Binding-site contacts:
Ligand atom C2 contacts residue ASP224 of chain 1.A at 3.1 Å.
Ligand atom F2 contacts residue ASP224 of chain 1.A at 3.9 Å.
Ligand atom O5 contacts residue ARG254 of chain 1.A at 3.7 Å.
Ligand atom C3 contacts residue HIS128 of chain 1.A at 3.9 Å.
Ligand atom C5 contacts residue ASP224 of chain 1.A at 4.2 Å.
Ligand atom C6 contacts residue GLU266 of chain 1.A at 3.8 Å.
Ligand atom O4 contacts residue HIS34 of chain 1.A at 2.6 Å (h-bond).
Ligand atom F2 contacts residue HIS129 of chain 1.A at 3.3 Å.
Ligand atom C4 contacts residue HIS128 of chain 1.A at 3.9 Å.
Ligand atom C2 contacts residue TRP67 of chain 1.A at 4.1 Å (hydrophobic).
Ligand atom O4 contacts residue TYR171 of chain 1.A at 3.6 Å (h-bond).
Ligand atom O3 contacts residue HIS129 of chain 1.A at 4.0 Å.
Ligand atom O4 contacts residue HIS128 of chain 1.A at 2.9 Å (h-bond).
Ligand atom C6 contacts residue HIS34 of chain 1.A at 3.8 Å.
Ligand atom C3 contacts residue GLU66 of chain 1.A at 3.5 Å.
Ligand atom O1 contacts residue ARG254 of chain 1.A at 3.2 Å (salt-bridge).
Ligand atom C5 contacts residue PHE290 of chain 1.A at 4.1 Å (hydrophobic).
Ligand atom O4 contacts residue ASP224 of chain 1.A at 3.6 Å.
Ligand atom O5 contacts residue ASP224 of chain 1.A at 3.1 Å (salt-bridge).
Ligand atom O3 contacts residue HIS128 of chain 1.A at 3.0 Å (h-bond).
Ligand atom O3 contacts residue GLU66 of chain 1.A at 2.7 Å (salt-bridge).
Ligand atom C5 contacts residue GLU266 of chain 1.A at 3.5 Å.
Ligand atom O5 contacts residue GLU266 of chain 1.A at 2.8 Å (salt-bridge).
Ligand atom C5 contacts residue HIS34 of chain 1.A at 4.2 Å.
Ligand atom C6 contacts residue PHE32 of chain 1.A at 3.6 Å (hydrophobic).
Ligand atom C4 contacts residue PHE290 of chain 1.A at 4.1 Å (hydrophobic).
Ligand atom C1 contacts residue ARG254 of chain 1.A at 4.0 Å.
Ligand atom C1 contacts residue ASP224 of chain 1.A at 3.2 Å.
Ligand atom F2 contacts residue TRP67 of chain 1.A at 3.2 Å.
Ligand atom C2 contacts residue HIS129 of chain 1.A at 3.7 Å.
Ligand atom C3 contacts residue TRP67 of chain 1.A at 3.9 Å (hydrophobic).
Ligand atom O1 contacts residue MET225 of chain 1.A at 4.1 Å.
Ligand atom O1 contacts residue GLU266 of chain 1.A at 3.4 Å (salt-bridge).
Ligand atom C6 contacts residue PHE290 of chain 1.A at 3.6 Å (hydrophobic).
Ligand atom C4 contacts residue HIS34 of chain 1.A at 3.3 Å.
Ligand atom C4 contacts residue GLU66 of chain 1.A at 3.8 Å.
Ligand atom C3 contacts residue TYR64 of chain 1.A at 4.1 Å (hydrophobic).
Ligand atom O1 contacts residue ASP224 of chain 1.A at 2.8 Å (salt-bridge).
Ligand atom O3 contacts residue TRP67 of chain 1.A at 3.2 Å (h-bond).
Ligand atom C1 contacts residue GLU266 of chain 1.A at 3.2 Å.

The protein below binds the small molecule below.
Small molecule (SMILES): C[C@@H]1O[C@H](O)[C@@H](F)[C@H](O)[C@@H]1O

Sequence of chain 1.A:
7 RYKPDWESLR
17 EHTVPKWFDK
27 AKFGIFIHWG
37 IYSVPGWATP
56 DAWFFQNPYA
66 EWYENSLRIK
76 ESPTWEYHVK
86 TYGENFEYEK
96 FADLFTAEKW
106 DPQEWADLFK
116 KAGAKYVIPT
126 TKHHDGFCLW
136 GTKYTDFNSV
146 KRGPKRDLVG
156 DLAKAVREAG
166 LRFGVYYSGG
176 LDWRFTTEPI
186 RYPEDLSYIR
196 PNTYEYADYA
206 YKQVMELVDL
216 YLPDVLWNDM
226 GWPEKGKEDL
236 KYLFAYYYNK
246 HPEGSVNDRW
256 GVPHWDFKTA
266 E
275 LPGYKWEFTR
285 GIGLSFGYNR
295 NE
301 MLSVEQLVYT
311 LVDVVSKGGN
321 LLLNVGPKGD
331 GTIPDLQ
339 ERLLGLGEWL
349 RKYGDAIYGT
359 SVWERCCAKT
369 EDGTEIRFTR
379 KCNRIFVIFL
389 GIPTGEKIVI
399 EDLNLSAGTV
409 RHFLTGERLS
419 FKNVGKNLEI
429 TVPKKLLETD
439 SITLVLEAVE